Binding-site contacts:
Ligand atom C09 contacts residue GLU81 of chain 6.A at 3.6 Å.
Ligand atom C12 contacts residue MN1 of chain 6.C at 3.2 Å.
Ligand atom O13 contacts residue MN1 of chain 6.B at 1.9 Å.
Ligand atom O10 contacts residue ASP109 of chain 6.A at 4.0 Å.
Ligand atom O15 contacts residue HIS61 of chain 6.A at 2.9 Å (h-bond).
Ligand atom C07 contacts residue GLU81 of chain 6.A at 4.0 Å.
Ligand atom C11 contacts residue MN1 of chain 6.C at 3.4 Å.
Ligand atom O02 contacts residue TYR44 of chain 6.A at 3.8 Å.
Ligand atom C01 contacts residue LYS54 of chain 6.A at 3.6 Å.
Ligand atom C12 contacts residue GLU120 of chain 6.A at 3.7 Å.
Ligand atom C06 contacts residue TYR44 of chain 6.A at 3.4 Å (hydrophobic).
Ligand atom O10 contacts residue GLU81 of chain 6.A at 3.3 Å (salt-bridge).
Ligand atom O13 contacts residue MN1 of chain 6.C at 2.3 Å.
Ligand atom C14 contacts residue HIS61 of chain 6.A at 3.3 Å.
Ligand atom C14 contacts residue TYR131 of chain 6.A at 3.8 Å (hydrophobic).
Ligand atom C14 contacts residue GLU120 of chain 6.A at 3.8 Å.
Ligand atom C26 contacts residue ALA40 of chain 6.A at 4.0 Å (hydrophobic).
Ligand atom C14 contacts residue MN1 of chain 6.B at 2.8 Å.
Ligand atom O15 contacts residue MN1 of chain 6.B at 2.3 Å.
Ligand atom O13 contacts residue ILE121 of chain 6.A at 3.9 Å.
Ligand atom O15 contacts residue TYR131 of chain 6.A at 3.5 Å (h-bond).
Ligand atom N16 contacts residue TYR131 of chain 6.A at 3.5 Å (h-bond).
Ligand atom C14 contacts residue ILE121 of chain 6.A at 3.9 Å (hydrophobic).
Ligand atom O13 contacts residue HIS61 of chain 6.A at 3.1 Å.
Ligand atom O10 contacts residue LEU107 of chain 6.A at 4.0 Å.
Ligand atom O15 contacts residue GLU120 of chain 6.A at 3.4 Å (salt-bridge).
Ligand atom C04 contacts residue TYR44 of chain 6.A at 3.6 Å (hydrophobic).
Ligand atom C03 contacts residue TYR44 of chain 6.A at 3.9 Å (hydrophobic).
Ligand atom C09 contacts residue MN1 of chain 6.C at 2.7 Å.
Ligand atom O13 contacts residue ASP109 of chain 6.A at 3.0 Å (salt-bridge).
Ligand atom O13 contacts residue GLU120 of chain 6.A at 3.0 Å (salt-bridge).
Ligand atom N08 contacts residue MN1 of chain 6.C at 3.8 Å.
Ligand atom N08 contacts residue GLU81 of chain 6.A at 3.9 Å.
Ligand atom O10 contacts residue MN1 of chain 6.C at 1.8 Å.
Ligand atom C21 contacts residue LYS54 of chain 6.A at 3.9 Å.
Ligand atom C12 contacts residue MN1 of chain 6.B at 2.7 Å.
Ligand atom C22 contacts residue LYS54 of chain 6.A at 3.8 Å.
Ligand atom C05 contacts residue TYR44 of chain 6.A at 3.7 Å (hydrophobic).
Ligand atom C12 contacts residue HIS61 of chain 6.A at 3.4 Å.
Ligand atom O15 contacts residue ILE121 of chain 6.A at 2.8 Å (h-bond).

Sequence of chain 6.A:
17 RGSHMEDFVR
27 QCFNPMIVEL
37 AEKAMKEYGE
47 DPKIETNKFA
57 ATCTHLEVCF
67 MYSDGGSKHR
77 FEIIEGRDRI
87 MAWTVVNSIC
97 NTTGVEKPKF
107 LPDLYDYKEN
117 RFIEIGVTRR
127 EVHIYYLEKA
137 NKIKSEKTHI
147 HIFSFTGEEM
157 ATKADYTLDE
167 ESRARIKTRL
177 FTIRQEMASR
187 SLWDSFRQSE

The protein below binds the small molecule below.
Small molecule (SMILES): COc1cc(CCNC(=O)c2nc(-c3ccccc3C)[nH]c(=O)c2O)ccn1